Sequence of chain 1.A:
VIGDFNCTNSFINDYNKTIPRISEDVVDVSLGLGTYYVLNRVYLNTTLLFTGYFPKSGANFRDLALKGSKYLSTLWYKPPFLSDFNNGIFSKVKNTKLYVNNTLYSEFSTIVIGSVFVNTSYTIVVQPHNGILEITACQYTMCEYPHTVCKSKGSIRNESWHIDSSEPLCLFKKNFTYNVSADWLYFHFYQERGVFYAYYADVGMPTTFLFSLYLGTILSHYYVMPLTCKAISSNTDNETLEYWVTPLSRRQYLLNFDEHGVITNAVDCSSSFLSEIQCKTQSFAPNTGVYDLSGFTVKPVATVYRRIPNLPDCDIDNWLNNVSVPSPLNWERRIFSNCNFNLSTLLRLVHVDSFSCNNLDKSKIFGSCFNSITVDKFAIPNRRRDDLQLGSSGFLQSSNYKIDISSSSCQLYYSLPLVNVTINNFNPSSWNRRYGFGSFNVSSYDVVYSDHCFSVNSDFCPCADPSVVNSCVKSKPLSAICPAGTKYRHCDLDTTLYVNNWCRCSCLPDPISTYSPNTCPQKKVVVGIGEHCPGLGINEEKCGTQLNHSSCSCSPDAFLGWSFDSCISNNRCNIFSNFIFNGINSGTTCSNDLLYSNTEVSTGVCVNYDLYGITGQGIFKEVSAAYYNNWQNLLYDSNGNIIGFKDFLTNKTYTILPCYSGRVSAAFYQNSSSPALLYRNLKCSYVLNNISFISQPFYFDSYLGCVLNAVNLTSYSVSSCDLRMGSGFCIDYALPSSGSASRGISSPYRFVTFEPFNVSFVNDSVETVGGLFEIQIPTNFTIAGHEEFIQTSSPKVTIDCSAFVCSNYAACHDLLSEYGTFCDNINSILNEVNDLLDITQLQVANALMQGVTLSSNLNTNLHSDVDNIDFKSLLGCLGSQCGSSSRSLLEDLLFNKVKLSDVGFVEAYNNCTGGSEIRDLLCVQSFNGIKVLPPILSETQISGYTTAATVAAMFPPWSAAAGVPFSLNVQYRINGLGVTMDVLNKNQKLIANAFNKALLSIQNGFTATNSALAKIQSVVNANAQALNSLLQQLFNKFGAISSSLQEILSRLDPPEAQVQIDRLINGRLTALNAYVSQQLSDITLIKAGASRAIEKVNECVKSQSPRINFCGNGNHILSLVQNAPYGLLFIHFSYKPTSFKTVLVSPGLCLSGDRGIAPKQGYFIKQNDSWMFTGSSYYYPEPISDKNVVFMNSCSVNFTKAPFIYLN

Binding-site contacts:
Ligand atom N2 contacts residue ASP714 of chain 1.A at 4.5 Å.
Ligand atom O5 contacts residue THR727 of chain 1.A at 3.6 Å.
Ligand atom C6 contacts residue THR727 of chain 1.A at 3.8 Å.
Ligand atom C7 contacts residue ASP714 of chain 1.A at 4.4 Å.
Ligand atom C1 contacts residue ASN725 of chain 1.A at 1.4 Å.
Ligand atom C2 contacts residue ASN725 of chain 1.A at 2.5 Å.
Ligand atom C8 contacts residue PHE713 of chain 1.A at 4.2 Å (hydrophobic).
Ligand atom C1 contacts residue THR727 of chain 1.A at 4.0 Å.
Ligand atom C3 contacts residue ASN725 of chain 1.A at 3.8 Å.
Ligand atom N2 contacts residue ASN725 of chain 1.A at 2.9 Å (h-bond).
Ligand atom O5 contacts residue ASN725 of chain 1.A at 2.4 Å (h-bond).
Ligand atom C5 contacts residue ASN725 of chain 1.A at 3.7 Å.
Ligand atom O7 contacts residue ASN725 of chain 1.A at 3.7 Å.
Ligand atom C5 contacts residue THR727 of chain 1.A at 3.4 Å.
Ligand atom O6 contacts residue SER728 of chain 1.A at 3.4 Å (h-bond).
Ligand atom O6 contacts residue THR727 of chain 1.A at 3.4 Å (h-bond).
Ligand atom C4 contacts residue ASN725 of chain 1.A at 4.2 Å.
Ligand atom C8 contacts residue ASP714 of chain 1.A at 3.3 Å.
Ligand atom C7 contacts residue ASN725 of chain 1.A at 3.5 Å.

The small molecule below binds the protein below.
Small molecule (SMILES): CC(=O)N[C@@H]1[C@@H](O)[C@H](O)[C@@H](CO)O[C@H]1O